Sequence of chain 1.A:
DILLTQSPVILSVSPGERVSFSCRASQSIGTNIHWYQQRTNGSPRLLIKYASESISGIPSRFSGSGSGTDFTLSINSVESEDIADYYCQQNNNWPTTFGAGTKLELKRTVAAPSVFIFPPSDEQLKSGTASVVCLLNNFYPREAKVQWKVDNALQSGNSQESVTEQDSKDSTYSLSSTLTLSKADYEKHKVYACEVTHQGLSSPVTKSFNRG

Binding-site contacts:
Ligand atom CD contacts residue GLY42 of chain 1.A at 3.4 Å.
Ligand atom O contacts residue LYS103 of chain 1.A at 3.0 Å (salt-bridge).
Ligand atom CZ contacts residue GLN39 of chain 1.B at 3.3 Å.
Ligand atom CA contacts residue ASP85 of chain 1.A at 3.2 Å.
Ligand atom O contacts residue GLN38 of chain 1.A at 3.5 Å.
Ligand atom NH1 contacts residue GLN111 of chain 1.B at 2.8 Å (h-bond).
Ligand atom CD1 contacts residue GLN39 of chain 1.B at 3.6 Å.
Ligand atom CG contacts residue TYR87 of chain 1.A at 3.6 Å (hydrophobic).
Ligand atom CE1 contacts residue GLN39 of chain 1.B at 3.3 Å.
Ligand atom NH2 contacts residue GLN111 of chain 1.B at 2.9 Å (h-bond).
Ligand atom CD contacts residue PRO41 of chain 1.B at 3.6 Å (hydrophobic).
Ligand atom NH2 contacts residue ASP85 of chain 1.A at 3.1 Å (salt-bridge).
Ligand atom NE contacts residue ASP85 of chain 1.A at 2.9 Å (salt-bridge).
Ligand atom N contacts residue ASP85 of chain 1.A at 2.8 Å (salt-bridge).
Ligand atom NE2 contacts residue PRO41 of chain 1.B at 3.6 Å.
Ligand atom OG1 contacts residue GLU165 of chain 1.A at 3.3 Å (salt-bridge).
Ligand atom CG2 contacts residue PRO173 of chain 1.B at 3.6 Å (hydrophobic).
Ligand atom CZ contacts residue GLN111 of chain 1.B at 3.2 Å.
Ligand atom CD contacts residue THR40 of chain 1.A at 3.6 Å.
Ligand atom CG contacts residue ILE92 of chain 1.B at 3.6 Å (hydrophobic).
Ligand atom CB contacts residue PRO41 of chain 1.B at 3.6 Å (hydrophobic).
Ligand atom O contacts residue THR40 of chain 1.A at 3.6 Å.
Ligand atom CD2 contacts residue TYR87 of chain 1.A at 3.4 Å (hydrophobic).
Ligand atom CD contacts residue ASP85 of chain 1.A at 3.5 Å.
Ligand atom C contacts residue ASP85 of chain 1.A at 3.4 Å.
Ligand atom O contacts residue PRO41 of chain 1.B at 3.5 Å.
Ligand atom CB contacts residue GLU154 of chain 1.B at 3.4 Å.
Ligand atom CG contacts residue ASP85 of chain 1.A at 3.5 Å.
Ligand atom NE contacts residue ILE92 of chain 1.B at 3.5 Å.
Ligand atom C contacts residue ASN41 of chain 1.A at 3.5 Å.
Ligand atom O contacts residue ILE10 of chain 1.A at 3.6 Å.
Ligand atom CA contacts residue ASN41 of chain 1.A at 3.5 Å.
Ligand atom NH1 contacts residue THR40 of chain 1.A at 3.2 Å (h-bond).
Ligand atom O contacts residue ASN41 of chain 1.A at 2.8 Å (h-bond).
Ligand atom NH2 contacts residue ALA84 of chain 1.A at 3.4 Å.
Ligand atom OG contacts residue GLU154 of chain 1.B at 2.3 Å (salt-bridge).
Ligand atom NH1 contacts residue SER43 of chain 1.A at 3.5 Å (h-bond).
Ligand atom O contacts residue ASN41 of chain 1.A at 3.2 Å (h-bond).
Ligand atom CG contacts residue THR40 of chain 1.A at 3.6 Å.
Ligand atom CD2 contacts residue GLN39 of chain 1.B at 3.5 Å.

Sequence of chain 1.B:
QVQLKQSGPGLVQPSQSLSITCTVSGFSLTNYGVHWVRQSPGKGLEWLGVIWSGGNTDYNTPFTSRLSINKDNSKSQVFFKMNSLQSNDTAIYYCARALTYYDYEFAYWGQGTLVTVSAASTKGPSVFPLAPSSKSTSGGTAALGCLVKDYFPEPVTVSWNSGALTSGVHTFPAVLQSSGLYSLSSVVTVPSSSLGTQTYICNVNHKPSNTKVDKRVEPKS

A protein and the small-molecule ligand that binds it are described below.
Small molecule (SMILES): CC(C)C[C@@H]1NC(=O)[C@H](CCCN=C(N)N)NC(=O)[C@H](CCCN=C(N)N)NC(=O)[C@H]([C@@H](C)O)NC(=O)[C@H](CO)NC(=O)[C@H](CC(C)C)NC(=O)[C@H](CC(=O)O)NC(=O)[C@H](Cc2ccccc2)NC(=O)[C@H](CCC(N)=O)NC(=O)[C@@H](N)CSSC[C@@H](C=O)NC(=O)[C@H](CCCCN)NC1=O